Sequence of chain 1.B:
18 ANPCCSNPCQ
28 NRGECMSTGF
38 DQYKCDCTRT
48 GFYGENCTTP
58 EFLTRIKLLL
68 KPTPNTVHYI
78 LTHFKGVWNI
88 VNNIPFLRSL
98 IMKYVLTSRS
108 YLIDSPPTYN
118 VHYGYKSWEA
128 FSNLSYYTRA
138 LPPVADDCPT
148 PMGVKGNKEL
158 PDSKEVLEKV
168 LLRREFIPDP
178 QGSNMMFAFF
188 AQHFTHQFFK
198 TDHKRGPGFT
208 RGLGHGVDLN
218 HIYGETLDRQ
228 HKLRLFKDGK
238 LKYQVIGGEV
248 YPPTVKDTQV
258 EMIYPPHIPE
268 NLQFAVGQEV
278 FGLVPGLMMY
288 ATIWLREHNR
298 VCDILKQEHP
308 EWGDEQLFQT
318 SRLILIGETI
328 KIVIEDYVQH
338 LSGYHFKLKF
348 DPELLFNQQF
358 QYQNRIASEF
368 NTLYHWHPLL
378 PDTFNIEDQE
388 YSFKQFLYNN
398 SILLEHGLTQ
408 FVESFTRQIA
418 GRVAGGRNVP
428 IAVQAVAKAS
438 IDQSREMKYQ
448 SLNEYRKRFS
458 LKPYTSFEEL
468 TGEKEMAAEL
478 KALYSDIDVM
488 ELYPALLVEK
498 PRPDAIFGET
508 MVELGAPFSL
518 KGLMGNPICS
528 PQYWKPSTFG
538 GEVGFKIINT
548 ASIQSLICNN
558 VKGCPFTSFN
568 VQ

The small molecule below binds the protein below.
Small molecule (SMILES): CC(=O)N[C@H]1[C@H](O[C@H]2[C@H](O)[C@@H](NC(C)=O)CO[C@@H]2CO)O[C@H](CO)[C@@H](O)[C@@H]1O

Sequence of chain 1.A:
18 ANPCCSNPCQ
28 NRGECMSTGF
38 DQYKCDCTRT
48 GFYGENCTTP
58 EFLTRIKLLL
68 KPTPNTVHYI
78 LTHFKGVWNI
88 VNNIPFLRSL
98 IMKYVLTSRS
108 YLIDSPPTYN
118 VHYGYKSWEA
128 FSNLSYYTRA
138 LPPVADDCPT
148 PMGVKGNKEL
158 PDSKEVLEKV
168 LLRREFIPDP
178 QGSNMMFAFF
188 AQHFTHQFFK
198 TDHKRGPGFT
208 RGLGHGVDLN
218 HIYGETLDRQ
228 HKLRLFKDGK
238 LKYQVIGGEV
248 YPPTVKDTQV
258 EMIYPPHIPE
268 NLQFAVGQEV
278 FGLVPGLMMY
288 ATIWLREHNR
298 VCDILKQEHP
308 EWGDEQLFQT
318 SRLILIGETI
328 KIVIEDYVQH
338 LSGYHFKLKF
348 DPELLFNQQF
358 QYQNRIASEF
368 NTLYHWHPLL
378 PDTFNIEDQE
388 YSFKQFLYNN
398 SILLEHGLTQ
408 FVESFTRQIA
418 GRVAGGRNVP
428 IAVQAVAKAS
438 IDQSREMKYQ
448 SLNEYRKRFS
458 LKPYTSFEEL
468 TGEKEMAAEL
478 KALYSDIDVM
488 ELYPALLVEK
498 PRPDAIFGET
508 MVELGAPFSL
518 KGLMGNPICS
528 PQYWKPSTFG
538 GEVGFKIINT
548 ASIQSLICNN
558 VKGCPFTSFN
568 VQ

Binding-site contacts:
Ligand atom O6 contacts residue TYR133 of chain 1.B at 3.3 Å (h-bond).
Ligand atom O5 contacts residue GLU126 of chain 1.B at 3.5 Å (salt-bridge).
Ligand atom O5 contacts residue ASN130 of chain 1.B at 2.3 Å (h-bond).
Ligand atom O7 contacts residue ARG202 of chain 1.B at 2.1 Å (salt-bridge).
Ligand atom C2 contacts residue ASN130 of chain 1.B at 2.5 Å.
Ligand atom C5 contacts residue ASN130 of chain 1.B at 3.6 Å.
Ligand atom C1 contacts residue ARG202 of chain 1.B at 4.0 Å.
Ligand atom N2 contacts residue ARG202 of chain 1.B at 4.0 Å.
Ligand atom C8 contacts residue ARG202 of chain 1.B at 3.6 Å.
Ligand atom N2 contacts residue ASN130 of chain 1.B at 2.9 Å (h-bond).
Ligand atom C7 contacts residue ASN130 of chain 1.B at 3.8 Å.
Ligand atom C6 contacts residue PHE206 of chain 1.B at 4.0 Å (hydrophobic).
Ligand atom C6 contacts residue TYR133 of chain 1.B at 4.3 Å (hydrophobic).
Ligand atom O4 contacts residue ARG202 of chain 1.B at 3.1 Å (salt-bridge).
Ligand atom C2 contacts residue ARG202 of chain 1.B at 3.7 Å.
Ligand atom O6 contacts residue ASP225 of chain 1.A at 3.6 Å (salt-bridge).
Ligand atom C4 contacts residue ASN130 of chain 1.B at 4.2 Å.
Ligand atom O3 contacts residue ARG202 of chain 1.B at 4.0 Å.
Ligand atom C3 contacts residue ARG202 of chain 1.B at 3.8 Å.
Ligand atom C7 contacts residue PHE206 of chain 1.B at 4.5 Å (hydrophobic).
Ligand atom C1 contacts residue ASN130 of chain 1.B at 1.4 Å.
Ligand atom C4 contacts residue ARG202 of chain 1.B at 4.1 Å.
Ligand atom C1 contacts residue GLU126 of chain 1.B at 3.6 Å.
Ligand atom O6 contacts residue LEU224 of chain 1.A at 3.7 Å.
Ligand atom C5 contacts residue ARG202 of chain 1.B at 4.5 Å.
Ligand atom O5 contacts residue TYR133 of chain 1.B at 4.0 Å.
Ligand atom C3 contacts residue ASN130 of chain 1.B at 3.8 Å.
Ligand atom C5 contacts residue PHE206 of chain 1.B at 4.1 Å (hydrophobic).
Ligand atom O7 contacts residue LEU224 of chain 1.A at 4.0 Å.
Ligand atom C8 contacts residue PHE206 of chain 1.B at 3.9 Å (hydrophobic).
Ligand atom C7 contacts residue ARG202 of chain 1.B at 3.3 Å.
Ligand atom C2 contacts residue GLU126 of chain 1.B at 4.3 Å.
Ligand atom O7 contacts residue ASN130 of chain 1.B at 4.3 Å.